This small molecule binds to this protein.
Small molecule (SMILES): CC(=O)[C@H]1CC[C@H]2[C@@H]3CCC4=CC(=O)CC[C@]4(C)[C@H]3CC[C@]12C

Binding-site contacts:
Ligand atom C1 contacts residue TRP183 of chain 1.A at 3.9 Å (hydrophobic).
Ligand atom C4 contacts residue ARG215 of chain 1.A at 3.8 Å.
Ligand atom C2 contacts residue VAL179 of chain 1.A at 3.8 Å (hydrophobic).
Ligand atom O20 contacts residue VAL451 of chain 1.A at 3.6 Å.
Ligand atom O20 contacts residue VAL341 of chain 1.A at 3.9 Å.
Ligand atom C7 contacts residue ASP269 of chain 1.A at 3.3 Å.
Ligand atom C15 contacts residue GLY273 of chain 1.A at 4.1 Å.
Ligand atom C3 contacts residue VAL179 of chain 1.A at 3.7 Å (hydrophobic).
Ligand atom O3 contacts residue ARG215 of chain 1.A at 2.7 Å (salt-bridge).
Ligand atom C15 contacts residue SER90 of chain 1.A at 3.6 Å.
Ligand atom C16 contacts residue HEM1 of chain 1.F at 3.8 Å.
Ligand atom C6 contacts residue ASP269 of chain 1.A at 3.3 Å.
Ligand atom C4 contacts residue ILE272 of chain 1.A at 3.9 Å (hydrophobic).
Ligand atom O3 contacts residue ILE272 of chain 1.A at 4.1 Å.
Ligand atom C21 contacts residue HEM1 of chain 1.F at 3.5 Å.
Ligand atom C7 contacts residue SER90 of chain 1.A at 3.4 Å.
Ligand atom C9 contacts residue ILE272 of chain 1.A at 3.8 Å (hydrophobic).
Ligand atom C11 contacts residue ILE272 of chain 1.A at 4.0 Å (hydrophobic).
Ligand atom O20 contacts residue THR277 of chain 1.A at 4.0 Å.
Ligand atom C3 contacts residue VAL82 of chain 1.A at 3.8 Å (hydrophobic).
Ligand atom C19 contacts residue TRP183 of chain 1.A at 3.7 Å (hydrophobic).
Ligand atom O3 contacts residue VAL82 of chain 1.A at 3.7 Å.
Ligand atom C11 contacts residue LEU180 of chain 1.A at 3.7 Å (hydrophobic).
Ligand atom C12 contacts residue LEU180 of chain 1.A at 3.9 Å (hydrophobic).
Ligand atom C15 contacts residue HEM1 of chain 1.F at 4.2 Å.
Ligand atom C16 contacts residue GLY273 of chain 1.A at 3.6 Å.
Ligand atom C3 contacts residue ARG215 of chain 1.A at 3.6 Å.
Ligand atom C2 contacts residue TRP183 of chain 1.A at 3.7 Å (hydrophobic).
Ligand atom C21 contacts residue LEU345 of chain 1.A at 3.6 Å (hydrophobic).
Ligand atom C8 contacts residue SER90 of chain 1.A at 3.8 Å.
Ligand atom C6 contacts residue SER90 of chain 1.A at 3.7 Å.
Ligand atom C18 contacts residue LEU345 of chain 1.A at 3.8 Å (hydrophobic).
Ligand atom C2 contacts residue VAL82 of chain 1.A at 3.8 Å (hydrophobic).
Ligand atom C17 contacts residue GLY273 of chain 1.A at 3.8 Å.
Ligand atom C21 contacts residue VAL341 of chain 1.A at 3.7 Å (hydrophobic).
Ligand atom C19 contacts residue LEU91 of chain 1.A at 4.0 Å (hydrophobic).
Ligand atom C3 contacts residue ILE272 of chain 1.A at 4.0 Å (hydrophobic).
Ligand atom O3 contacts residue VAL179 of chain 1.A at 3.2 Å.
Ligand atom C4 contacts residue VAL268 of chain 1.A at 4.0 Å (hydrophobic).
Ligand atom C6 contacts residue ASP88 of chain 1.A at 3.8 Å.

Sequence of chain 1.A:
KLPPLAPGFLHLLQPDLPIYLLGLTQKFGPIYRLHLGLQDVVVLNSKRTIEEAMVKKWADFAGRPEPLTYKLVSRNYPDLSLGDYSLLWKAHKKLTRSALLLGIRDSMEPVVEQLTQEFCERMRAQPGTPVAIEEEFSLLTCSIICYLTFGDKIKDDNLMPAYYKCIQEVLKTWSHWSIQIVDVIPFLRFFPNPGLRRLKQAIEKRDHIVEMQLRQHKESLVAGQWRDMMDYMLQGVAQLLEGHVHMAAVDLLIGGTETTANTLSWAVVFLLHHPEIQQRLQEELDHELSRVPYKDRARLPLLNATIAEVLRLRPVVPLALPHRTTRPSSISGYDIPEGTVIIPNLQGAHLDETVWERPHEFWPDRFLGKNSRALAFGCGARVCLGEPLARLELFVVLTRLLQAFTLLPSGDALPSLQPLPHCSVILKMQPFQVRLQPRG